Sequence of chain 1.A:
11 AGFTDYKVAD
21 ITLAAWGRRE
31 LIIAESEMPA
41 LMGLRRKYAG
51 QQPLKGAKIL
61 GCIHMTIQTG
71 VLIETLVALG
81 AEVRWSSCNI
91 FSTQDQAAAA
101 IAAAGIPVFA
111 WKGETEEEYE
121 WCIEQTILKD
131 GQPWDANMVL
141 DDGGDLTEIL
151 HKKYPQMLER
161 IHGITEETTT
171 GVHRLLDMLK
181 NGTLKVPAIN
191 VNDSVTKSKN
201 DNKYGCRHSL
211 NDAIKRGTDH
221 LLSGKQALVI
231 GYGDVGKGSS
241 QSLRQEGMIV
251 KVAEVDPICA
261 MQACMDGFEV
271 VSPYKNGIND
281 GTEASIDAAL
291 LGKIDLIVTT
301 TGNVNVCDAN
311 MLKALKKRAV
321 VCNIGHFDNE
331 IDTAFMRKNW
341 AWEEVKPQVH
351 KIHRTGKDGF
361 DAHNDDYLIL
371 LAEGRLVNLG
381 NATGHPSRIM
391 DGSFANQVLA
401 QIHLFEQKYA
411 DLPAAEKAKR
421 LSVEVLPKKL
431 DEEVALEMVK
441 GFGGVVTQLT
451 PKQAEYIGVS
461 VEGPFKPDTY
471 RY

A protein and the small-molecule ligand that binds it are described below.
Small molecule (SMILES): NCCc1ccc(S(=O)(=O)F)cc1

Binding-site contacts:
Ligand atom S contacts residue GLU148 of chain 1.A at 4.2 Å.
Ligand atom C1 contacts residue ILE149 of chain 1.A at 3.7 Å (hydrophobic).
Ligand atom C1 contacts residue GLU148 of chain 1.A at 4.4 Å.
Ligand atom N8 contacts residue GLU116 of chain 1.A at 3.2 Å (salt-bridge).
Ligand atom C6 contacts residue ASP145 of chain 1.A at 4.3 Å.
Ligand atom C8 contacts residue TYR119 of chain 1.A at 4.5 Å (hydrophobic).
Ligand atom C5 contacts residue ILE149 of chain 1.A at 4.1 Å (hydrophobic).
Ligand atom O2S contacts residue ILE149 of chain 1.A at 4.4 Å.
Ligand atom O1S contacts residue GLU148 of chain 1.A at 4.1 Å.
Ligand atom C8 contacts residue ASP145 of chain 1.A at 4.3 Å.
Ligand atom F contacts residue ILE149 of chain 1.A at 3.4 Å.
Ligand atom F contacts residue GLU148 of chain 1.A at 3.2 Å.
Ligand atom C7 contacts residue ASP145 of chain 1.A at 3.8 Å.
Ligand atom C5 contacts residue ASP145 of chain 1.A at 3.9 Å.
Ligand atom C4 contacts residue ILE149 of chain 1.A at 4.5 Å (hydrophobic).
Ligand atom C2 contacts residue GLU120 of chain 1.A at 4.1 Å.
Ligand atom C6 contacts residue GLU148 of chain 1.A at 3.7 Å.
Ligand atom C3 contacts residue GLU120 of chain 1.A at 3.6 Å.
Ligand atom F contacts residue LYS152 of chain 1.A at 3.7 Å.
Ligand atom N8 contacts residue TYR119 of chain 1.A at 4.1 Å.
Ligand atom C2 contacts residue ILE149 of chain 1.A at 4.4 Å (hydrophobic).
Ligand atom S contacts residue ILE149 of chain 1.A at 4.1 Å.
Ligand atom C7 contacts residue TYR119 of chain 1.A at 3.6 Å (hydrophobic).
Ligand atom C6 contacts residue ILE149 of chain 1.A at 3.6 Å (hydrophobic).